This protein binds this small molecule.
Small molecule (SMILES): COCC(=O)NCc1ccccc1

Binding-site contacts:
Ligand atom C11 contacts residue GLU338 of chain 1.A at 3.9 Å.
Ligand atom C09 contacts residue LYS346 of chain 1.A at 4.5 Å.
Ligand atom C13 contacts residue LEU321 of chain 1.A at 3.9 Å (hydrophobic).
Ligand atom O02 contacts residue SER319 of chain 1.A at 4.0 Å.
Ligand atom C12 contacts residue LEU321 of chain 1.A at 4.0 Å (hydrophobic).
Ligand atom C07 contacts residue SER319 of chain 1.A at 4.5 Å.
Ligand atom C13 contacts residue PHE344 of chain 1.A at 3.6 Å (hydrophobic).
Ligand atom C03 contacts residue SER319 of chain 1.A at 3.9 Å.
Ligand atom N06 contacts residue SER319 of chain 1.A at 3.9 Å.
Ligand atom C08 contacts residue LEU321 of chain 1.A at 3.8 Å (hydrophobic).
Ligand atom C12 contacts residue GLU338 of chain 1.A at 4.0 Å.
Ligand atom C11 contacts residue LYS346 of chain 1.A at 3.9 Å.
Ligand atom C12 contacts residue LYS346 of chain 1.A at 3.6 Å.
Ligand atom N06 contacts residue ILE320 of chain 1.A at 4.4 Å.
Ligand atom O05 contacts residue SER319 of chain 1.A at 4.1 Å.
Ligand atom C08 contacts residue LYS346 of chain 1.A at 3.8 Å.
Ligand atom C07 contacts residue LYS346 of chain 1.A at 3.9 Å.
Ligand atom C10 contacts residue GLU331 of chain 1.A at 4.3 Å.
Ligand atom C11 contacts residue LEU321 of chain 1.A at 4.2 Å (hydrophobic).
Ligand atom C09 contacts residue LEU321 of chain 1.A at 4.2 Å (hydrophobic).
Ligand atom C12 contacts residue PHE344 of chain 1.A at 3.7 Å (hydrophobic).
Ligand atom C11 contacts residue ASP335 of chain 1.A at 3.7 Å.
Ligand atom C04 contacts residue SER319 of chain 1.A at 3.7 Å.
Ligand atom C07 contacts residue LEU321 of chain 1.A at 3.9 Å (hydrophobic).
Ligand atom C01 contacts residue ILE320 of chain 1.A at 3.7 Å (hydrophobic).
Ligand atom C11 contacts residue GLY334 of chain 1.A at 3.7 Å.
Ligand atom O02 contacts residue ILE320 of chain 1.A at 3.9 Å.
Ligand atom O05 contacts residue LYS346 of chain 1.A at 3.3 Å.
Ligand atom C10 contacts residue LEU321 of chain 1.A at 4.3 Å (hydrophobic).
Ligand atom C07 contacts residue VAL317 of chain 1.A at 4.2 Å (hydrophobic).
Ligand atom C10 contacts residue ASP335 of chain 1.A at 3.6 Å.
Ligand atom C13 contacts residue LYS346 of chain 1.A at 3.8 Å.
Ligand atom C12 contacts residue GLY334 of chain 1.A at 4.3 Å.
Ligand atom C04 contacts residue LYS346 of chain 1.A at 4.2 Å.
Ligand atom C10 contacts residue LYS346 of chain 1.A at 4.3 Å.

Sequence of chain 1.A:
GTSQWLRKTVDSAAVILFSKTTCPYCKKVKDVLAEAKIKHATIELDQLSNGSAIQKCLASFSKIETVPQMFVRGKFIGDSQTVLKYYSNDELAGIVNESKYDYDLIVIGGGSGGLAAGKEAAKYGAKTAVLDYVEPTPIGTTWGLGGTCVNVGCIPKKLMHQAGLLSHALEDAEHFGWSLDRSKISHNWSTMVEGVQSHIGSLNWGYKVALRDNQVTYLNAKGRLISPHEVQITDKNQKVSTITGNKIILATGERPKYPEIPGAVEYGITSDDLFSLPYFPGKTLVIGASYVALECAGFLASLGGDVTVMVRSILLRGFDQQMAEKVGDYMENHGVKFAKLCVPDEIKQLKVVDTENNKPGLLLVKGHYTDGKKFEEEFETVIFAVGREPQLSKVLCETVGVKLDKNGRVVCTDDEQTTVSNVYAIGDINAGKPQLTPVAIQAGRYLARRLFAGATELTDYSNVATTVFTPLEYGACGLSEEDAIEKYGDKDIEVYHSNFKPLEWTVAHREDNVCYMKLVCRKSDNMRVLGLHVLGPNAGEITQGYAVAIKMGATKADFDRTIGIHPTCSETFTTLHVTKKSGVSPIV